Sequence of chain 1.A:
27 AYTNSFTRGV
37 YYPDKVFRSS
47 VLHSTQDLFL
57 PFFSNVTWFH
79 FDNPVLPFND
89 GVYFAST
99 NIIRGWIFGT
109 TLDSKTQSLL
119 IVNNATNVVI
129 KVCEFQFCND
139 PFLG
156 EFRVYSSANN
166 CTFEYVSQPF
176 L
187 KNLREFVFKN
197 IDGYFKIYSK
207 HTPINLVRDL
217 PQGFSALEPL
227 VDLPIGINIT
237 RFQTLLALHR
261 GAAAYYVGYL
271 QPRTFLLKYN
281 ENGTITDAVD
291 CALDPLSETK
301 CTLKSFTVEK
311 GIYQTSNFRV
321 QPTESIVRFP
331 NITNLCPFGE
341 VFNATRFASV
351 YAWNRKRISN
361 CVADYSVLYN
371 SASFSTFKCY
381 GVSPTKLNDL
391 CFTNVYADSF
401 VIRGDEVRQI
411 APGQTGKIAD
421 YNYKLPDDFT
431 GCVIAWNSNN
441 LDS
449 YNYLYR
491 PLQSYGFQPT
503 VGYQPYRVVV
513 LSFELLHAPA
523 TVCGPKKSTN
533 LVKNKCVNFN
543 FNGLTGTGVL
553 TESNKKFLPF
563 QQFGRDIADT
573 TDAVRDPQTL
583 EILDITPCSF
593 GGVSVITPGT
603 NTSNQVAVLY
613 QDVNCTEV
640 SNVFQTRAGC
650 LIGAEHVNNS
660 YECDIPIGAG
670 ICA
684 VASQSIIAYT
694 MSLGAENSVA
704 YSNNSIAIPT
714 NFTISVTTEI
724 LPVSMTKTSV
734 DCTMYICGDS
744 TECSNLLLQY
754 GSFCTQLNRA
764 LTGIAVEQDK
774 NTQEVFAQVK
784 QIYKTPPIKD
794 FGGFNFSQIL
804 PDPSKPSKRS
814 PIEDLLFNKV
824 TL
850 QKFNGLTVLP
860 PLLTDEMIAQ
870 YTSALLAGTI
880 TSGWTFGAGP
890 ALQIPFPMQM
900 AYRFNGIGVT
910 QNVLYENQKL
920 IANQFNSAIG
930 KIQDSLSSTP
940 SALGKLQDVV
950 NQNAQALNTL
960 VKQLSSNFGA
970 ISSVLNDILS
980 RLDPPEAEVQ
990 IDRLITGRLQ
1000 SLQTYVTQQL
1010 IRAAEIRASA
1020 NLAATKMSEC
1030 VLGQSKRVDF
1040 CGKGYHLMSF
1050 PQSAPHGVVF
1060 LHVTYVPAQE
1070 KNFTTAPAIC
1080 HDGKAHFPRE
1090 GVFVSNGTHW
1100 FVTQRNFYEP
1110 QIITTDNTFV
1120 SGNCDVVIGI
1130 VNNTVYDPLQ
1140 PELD

Binding-site contacts:
Ligand atom C4 contacts residue ASN1095 of chain 1.A at 4.2 Å.
Ligand atom C1 contacts residue HIS1098 of chain 1.A at 3.8 Å.
Ligand atom O5 contacts residue HIS1098 of chain 1.A at 4.3 Å.
Ligand atom N2 contacts residue ASN1095 of chain 1.A at 2.8 Å (h-bond).
Ligand atom C5 contacts residue ASN1095 of chain 1.A at 3.7 Å.
Ligand atom C8 contacts residue THR1097 of chain 1.A at 3.6 Å.
Ligand atom C5 contacts residue HIS1098 of chain 1.A at 3.8 Å.
Ligand atom C3 contacts residue ASN1095 of chain 1.A at 3.7 Å.
Ligand atom O3 contacts residue THR1097 of chain 1.A at 4.3 Å.
Ligand atom C4 contacts residue HIS1098 of chain 1.A at 4.0 Å.
Ligand atom C7 contacts residue THR1097 of chain 1.A at 3.7 Å.
Ligand atom O7 contacts residue ASN1095 of chain 1.A at 3.0 Å (h-bond).
Ligand atom C2 contacts residue ASN1095 of chain 1.A at 2.4 Å.
Ligand atom C6 contacts residue PHE1100 of chain 1.A at 3.5 Å (hydrophobic).
Ligand atom C3 contacts residue THR1097 of chain 1.A at 3.8 Å.
Ligand atom O5 contacts residue ASN1095 of chain 1.A at 2.4 Å (h-bond).
Ligand atom C1 contacts residue ASN1095 of chain 1.A at 1.4 Å.
Ligand atom C1 contacts residue THR1097 of chain 1.A at 4.0 Å.
Ligand atom N2 contacts residue THR1097 of chain 1.A at 2.8 Å (h-bond).
Ligand atom C1 contacts residue PHE1100 of chain 1.A at 4.1 Å (hydrophobic).
Ligand atom C3 contacts residue HIS1098 of chain 1.A at 3.4 Å.
Ligand atom O5 contacts residue PHE1100 of chain 1.A at 3.5 Å.
Ligand atom N2 contacts residue HIS1098 of chain 1.A at 4.2 Å.
Ligand atom C7 contacts residue ASN1095 of chain 1.A at 3.0 Å.
Ligand atom O3 contacts residue HIS1098 of chain 1.A at 4.3 Å.
Ligand atom C2 contacts residue HIS1098 of chain 1.A at 4.0 Å.
Ligand atom C8 contacts residue ASN1095 of chain 1.A at 3.3 Å.
Ligand atom C2 contacts residue THR1097 of chain 1.A at 3.7 Å.
Ligand atom C5 contacts residue PHE1100 of chain 1.A at 3.7 Å (hydrophobic).
Ligand atom O4 contacts residue HIS1098 of chain 1.A at 4.0 Å.

The small molecule below binds the protein below.
Small molecule (SMILES): CC(=O)N[C@@H]1[C@@H](O)[C@H](O)[C@@H](CO)O[C@H]1O